A protein and the small-molecule ligand that binds it are described below.
Small molecule (SMILES): C[C@H](NC(=O)[C@@H](N)CCCN=C(N)N)C(=O)N[C@@H](CCCN=C(N)N)C(=O)N[C@@H](CCCN=C(N)N)C(=O)N[C@@H](CCCN=C(N)N)C(=O)N[C@@H](CC1=NC=NC1)CN1CCC[C@H]1C(=O)N[C@H](C=O)CO

Sequence of chain 1.A:
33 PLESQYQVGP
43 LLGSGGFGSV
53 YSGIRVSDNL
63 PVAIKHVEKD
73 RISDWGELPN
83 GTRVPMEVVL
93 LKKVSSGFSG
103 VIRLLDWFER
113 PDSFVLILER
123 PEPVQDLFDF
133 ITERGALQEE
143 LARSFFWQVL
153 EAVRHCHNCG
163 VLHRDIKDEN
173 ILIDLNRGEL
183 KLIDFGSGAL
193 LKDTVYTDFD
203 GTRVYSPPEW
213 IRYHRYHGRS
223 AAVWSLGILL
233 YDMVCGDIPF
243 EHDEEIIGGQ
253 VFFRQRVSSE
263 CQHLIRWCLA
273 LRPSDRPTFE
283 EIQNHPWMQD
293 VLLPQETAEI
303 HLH

Binding-site contacts:
Ligand atom NH1 contacts residue PHE130 of chain 1.A at 3.6 Å.
Ligand atom NE contacts residue GLU171 of chain 1.A at 3.1 Å (salt-bridge).
Ligand atom CZ contacts residue THR134 of chain 1.A at 3.6 Å.
Ligand atom NH1 contacts residue ASP131 of chain 1.A at 3.1 Å (salt-bridge).
Ligand atom OG contacts residue ASP167 of chain 1.A at 2.9 Å (salt-bridge).
Ligand atom O contacts residue PHE130 of chain 1.A at 3.5 Å.
Ligand atom NH2 contacts residue THR134 of chain 1.A at 3.7 Å.
Ligand atom CA contacts residue ASP239 of chain 1.A at 3.6 Å.
Ligand atom CB contacts residue ASP239 of chain 1.A at 3.3 Å.
Ligand atom CB contacts residue THR204 of chain 1.A at 3.5 Å.
Ligand atom NE contacts residue THR134 of chain 1.A at 2.7 Å (h-bond).
Ligand atom NH2 contacts residue ASP170 of chain 1.A at 3.0 Å (salt-bridge).
Ligand atom CD contacts residue GLY238 of chain 1.A at 3.7 Å.
Ligand atom CZ contacts residue PHE130 of chain 1.A at 3.4 Å (hydrophobic).
Ligand atom CB contacts residue GLU171 of chain 1.A at 3.3 Å.
Ligand atom NE2 contacts residue GLU243 of chain 1.A at 3.0 Å (salt-bridge).
Ligand atom NE contacts residue PHE130 of chain 1.A at 3.7 Å.
Ligand atom NH2 contacts residue PHE130 of chain 1.A at 2.9 Å (h-bond).
Ligand atom ND1 contacts residue VAL206 of chain 1.A at 3.6 Å.
Ligand atom NH2 contacts residue ILE133 of chain 1.A at 3.6 Å.
Ligand atom CG contacts residue PHE130 of chain 1.A at 3.6 Å (hydrophobic).
Ligand atom CE1 contacts residue GLU243 of chain 1.A at 3.7 Å.
Ligand atom CG contacts residue GLU171 of chain 1.A at 3.6 Å.
Ligand atom NH1 contacts residue ASP170 of chain 1.A at 3.7 Å.
Ligand atom CE1 contacts residue ILE240 of chain 1.A at 3.5 Å (hydrophobic).
Ligand atom NH1 contacts residue ASP239 of chain 1.A at 3.1 Å (salt-bridge).
Ligand atom CD contacts residue GLU171 of chain 1.A at 3.6 Å.
Ligand atom C contacts residue PHE130 of chain 1.A at 3.7 Å (hydrophobic).
Ligand atom CA contacts residue GLU171 of chain 1.A at 3.6 Å.
Ligand atom NH1 contacts residue ASP234 of chain 1.A at 3.0 Å (salt-bridge).
Ligand atom NH1 contacts residue GLY238 of chain 1.A at 3.6 Å.
Ligand atom O contacts residue ASP202 of chain 1.A at 3.1 Å (salt-bridge).
Ligand atom CB contacts residue GLY203 of chain 1.A at 3.4 Å.
Ligand atom CB contacts residue ASP202 of chain 1.A at 3.4 Å.
Ligand atom N contacts residue GLU171 of chain 1.A at 3.0 Å (salt-bridge).
Ligand atom CG contacts residue VAL206 of chain 1.A at 3.5 Å (hydrophobic).
Ligand atom NH2 contacts residue ASP128 of chain 1.A at 2.7 Å (salt-bridge).
Ligand atom N contacts residue PHE130 of chain 1.A at 3.7 Å.
Ligand atom NH2 contacts residue ARG256 of chain 1.A at 3.5 Å (salt-bridge).
Ligand atom CD contacts residue THR134 of chain 1.A at 3.5 Å.